Binding-site contacts:
Ligand atom C09 contacts residue TYR1258 of chain 1.A at 3.7 Å (hydrophobic).
Ligand atom C01 contacts residue TRP1259 of chain 1.A at 3.3 Å (hydrophobic).
Ligand atom O02 contacts residue ASN1261 of chain 1.A at 3.5 Å.
Ligand atom F01 contacts residue ASN1261 of chain 1.A at 3.5 Å.
Ligand atom C18 contacts residue GLY1302 of chain 1.A at 3.4 Å.
Ligand atom O03 contacts residue ILE1265 of chain 1.A at 3.4 Å.
Ligand atom C20 contacts residue ILE1322 of chain 1.A at 3.4 Å (hydrophobic).
Ligand atom O04 contacts residue GLY1302 of chain 1.A at 3.6 Å.
Ligand atom C20 contacts residue ALA1325 of chain 1.A at 3.6 Å (hydrophobic).
Ligand atom O04 contacts residue ILE1322 of chain 1.A at 3.9 Å.
Ligand atom O01 contacts residue ARG1326 of chain 1.A at 3.0 Å.
Ligand atom O03 contacts residue MET1303 of chain 1.A at 2.9 Å.
Ligand atom C22 contacts residue ILE1298 of chain 1.A at 3.7 Å (hydrophobic).
Ligand atom C14 contacts residue ALA1306 of chain 1.A at 3.9 Å (hydrophobic).
Ligand atom S01 contacts residue ARG1326 of chain 1.A at 3.2 Å.
Ligand atom C26 contacts residue ILE1298 of chain 1.A at 3.6 Å (hydrophobic).
Ligand atom O03 contacts residue ARG1329 of chain 1.A at 3.2 Å (salt-bridge).
Ligand atom F01 contacts residue MET1303 of chain 1.A at 3.0 Å.
Ligand atom C12 contacts residue TYR1258 of chain 1.A at 3.7 Å (hydrophobic).
Ligand atom C11 contacts residue MET1303 of chain 1.A at 3.5 Å (hydrophobic).
Ligand atom C15 contacts residue MET1303 of chain 1.A at 3.4 Å (hydrophobic).
Ligand atom C07 contacts residue ASP1307 of chain 1.A at 3.8 Å.
Ligand atom C17 contacts residue GLY1302 of chain 1.A at 3.9 Å.
Ligand atom O02 contacts residue ARG1326 of chain 1.A at 3.0 Å.
Ligand atom F02 contacts residue ARG1329 of chain 1.A at 3.0 Å.
Ligand atom C10 contacts residue MET1303 of chain 1.A at 3.8 Å (hydrophobic).
Ligand atom C19 contacts residue GLY1302 of chain 1.A at 3.2 Å.
Ligand atom O02 contacts residue ARG1329 of chain 1.A at 3.3 Å (salt-bridge).
Ligand atom S01 contacts residue ARG1323 of chain 1.A at 3.6 Å (salt-bridge).
Ligand atom N03 contacts residue ARG1326 of chain 1.A at 3.6 Å.
Ligand atom C14 contacts residue TYR1258 of chain 1.A at 3.2 Å (hydrophobic).
Ligand atom C25 contacts residue ILE1322 of chain 1.A at 3.9 Å (hydrophobic).
Ligand atom N02 contacts residue TYR1258 of chain 1.A at 3.9 Å.
Ligand atom C27 contacts residue GLY1302 of chain 1.A at 3.8 Å.
Ligand atom F02 contacts residue SER1299 of chain 1.A at 3.6 Å.
Ligand atom C13 contacts residue TYR1258 of chain 1.A at 3.2 Å (hydrophobic).
Ligand atom C02 contacts residue MET1303 of chain 1.A at 3.5 Å (hydrophobic).
Ligand atom C26 contacts residue GLY1302 of chain 1.A at 3.4 Å.
Ligand atom O01 contacts residue ARG1323 of chain 1.A at 2.2 Å (salt-bridge).
Ligand atom C21 contacts residue ILE1298 of chain 1.A at 3.8 Å (hydrophobic).

A small-molecule ligand and the protein it binds are described below.
Small molecule (SMILES): CN(C)[C@H]1CCCC[C@@H]1Nc1ccc(S(=O)(=O)NC(=O)c2cc(Cl)c(OCC3CCCC3)cc2F)c(F)c1

Sequence of chain 1.A:
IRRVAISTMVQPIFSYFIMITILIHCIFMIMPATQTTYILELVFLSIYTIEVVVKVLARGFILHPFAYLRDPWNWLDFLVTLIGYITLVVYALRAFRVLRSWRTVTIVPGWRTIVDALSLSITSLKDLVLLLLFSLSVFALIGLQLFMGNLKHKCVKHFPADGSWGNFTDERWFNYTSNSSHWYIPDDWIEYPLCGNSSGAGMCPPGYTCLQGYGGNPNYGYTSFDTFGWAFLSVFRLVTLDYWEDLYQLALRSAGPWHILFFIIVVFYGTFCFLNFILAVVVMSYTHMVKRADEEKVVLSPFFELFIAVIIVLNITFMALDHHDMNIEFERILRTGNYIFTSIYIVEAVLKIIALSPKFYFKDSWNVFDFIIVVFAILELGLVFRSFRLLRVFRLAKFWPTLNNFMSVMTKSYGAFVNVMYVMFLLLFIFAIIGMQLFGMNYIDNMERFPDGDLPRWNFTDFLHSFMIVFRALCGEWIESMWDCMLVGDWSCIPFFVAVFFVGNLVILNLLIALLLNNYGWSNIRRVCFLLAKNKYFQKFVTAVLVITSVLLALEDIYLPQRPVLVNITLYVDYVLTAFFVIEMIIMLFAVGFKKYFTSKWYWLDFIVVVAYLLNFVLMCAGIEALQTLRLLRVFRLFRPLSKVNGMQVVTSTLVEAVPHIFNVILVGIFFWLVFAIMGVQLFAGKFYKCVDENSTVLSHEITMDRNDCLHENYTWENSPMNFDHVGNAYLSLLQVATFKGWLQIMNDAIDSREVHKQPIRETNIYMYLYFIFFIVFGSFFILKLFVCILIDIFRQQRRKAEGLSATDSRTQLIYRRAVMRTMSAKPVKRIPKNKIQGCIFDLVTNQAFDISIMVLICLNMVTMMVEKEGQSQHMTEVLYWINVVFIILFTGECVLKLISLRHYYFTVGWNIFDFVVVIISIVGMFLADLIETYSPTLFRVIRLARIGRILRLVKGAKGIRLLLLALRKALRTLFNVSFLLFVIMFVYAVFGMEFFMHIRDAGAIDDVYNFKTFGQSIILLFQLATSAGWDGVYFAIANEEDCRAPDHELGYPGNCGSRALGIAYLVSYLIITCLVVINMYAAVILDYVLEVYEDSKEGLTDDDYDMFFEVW